A small-molecule ligand and the protein it binds are described below.
Small molecule (SMILES): CC(=O)N[C@H]1[C@H](O[C@H]2[C@H](O)[C@@H](NC(C)=O)CO[C@@H]2CO)O[C@H](CO)[C@@H](O)[C@@H]1O

Binding-site contacts:
Ligand atom C1 contacts residue ASN414 of chain 1.A at 1.5 Å.
Ligand atom C7 contacts residue ASN414 of chain 1.A at 3.5 Å.
Ligand atom C7 contacts residue ASN230 of chain 1.A at 4.1 Å.
Ligand atom C6 contacts residue PRO259 of chain 1.A at 4.4 Å (hydrophobic).
Ligand atom C2 contacts residue ASN414 of chain 1.A at 2.5 Å.
Ligand atom O5 contacts residue ASN414 of chain 1.A at 2.4 Å (h-bond).
Ligand atom C5 contacts residue ASN414 of chain 1.A at 3.8 Å.
Ligand atom C8 contacts residue ASN230 of chain 1.A at 3.4 Å.
Ligand atom C8 contacts residue NAG1 of chain 1.J at 3.2 Å.
Ligand atom C8 contacts residue ASN414 of chain 1.A at 4.1 Å.
Ligand atom O7 contacts residue ASN414 of chain 1.A at 3.8 Å.
Ligand atom C4 contacts residue ASN414 of chain 1.A at 4.3 Å.
Ligand atom O6 contacts residue PRO259 of chain 1.A at 3.8 Å.
Ligand atom C3 contacts residue ASN414 of chain 1.A at 3.9 Å.
Ligand atom C1 contacts residue PRO259 of chain 1.A at 4.3 Å (hydrophobic).
Ligand atom O5 contacts residue PRO259 of chain 1.A at 3.6 Å.
Ligand atom N2 contacts residue ASN414 of chain 1.A at 2.9 Å (h-bond).
Ligand atom O7 contacts residue ASN230 of chain 1.A at 4.2 Å.

Sequence of chain 1.A:
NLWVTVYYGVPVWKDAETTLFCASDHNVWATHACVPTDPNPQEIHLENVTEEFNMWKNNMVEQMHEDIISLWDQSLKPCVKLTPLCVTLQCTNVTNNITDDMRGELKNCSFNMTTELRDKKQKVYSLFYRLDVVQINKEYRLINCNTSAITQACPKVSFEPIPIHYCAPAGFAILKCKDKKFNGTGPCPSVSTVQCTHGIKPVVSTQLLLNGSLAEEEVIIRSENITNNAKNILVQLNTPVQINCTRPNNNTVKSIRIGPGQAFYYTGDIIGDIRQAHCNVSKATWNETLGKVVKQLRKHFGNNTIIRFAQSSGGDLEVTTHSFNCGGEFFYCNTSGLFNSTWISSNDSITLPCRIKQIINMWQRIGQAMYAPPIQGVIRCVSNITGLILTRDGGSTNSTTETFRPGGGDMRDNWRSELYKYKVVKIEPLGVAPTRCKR